Sequence of chain 1.D:
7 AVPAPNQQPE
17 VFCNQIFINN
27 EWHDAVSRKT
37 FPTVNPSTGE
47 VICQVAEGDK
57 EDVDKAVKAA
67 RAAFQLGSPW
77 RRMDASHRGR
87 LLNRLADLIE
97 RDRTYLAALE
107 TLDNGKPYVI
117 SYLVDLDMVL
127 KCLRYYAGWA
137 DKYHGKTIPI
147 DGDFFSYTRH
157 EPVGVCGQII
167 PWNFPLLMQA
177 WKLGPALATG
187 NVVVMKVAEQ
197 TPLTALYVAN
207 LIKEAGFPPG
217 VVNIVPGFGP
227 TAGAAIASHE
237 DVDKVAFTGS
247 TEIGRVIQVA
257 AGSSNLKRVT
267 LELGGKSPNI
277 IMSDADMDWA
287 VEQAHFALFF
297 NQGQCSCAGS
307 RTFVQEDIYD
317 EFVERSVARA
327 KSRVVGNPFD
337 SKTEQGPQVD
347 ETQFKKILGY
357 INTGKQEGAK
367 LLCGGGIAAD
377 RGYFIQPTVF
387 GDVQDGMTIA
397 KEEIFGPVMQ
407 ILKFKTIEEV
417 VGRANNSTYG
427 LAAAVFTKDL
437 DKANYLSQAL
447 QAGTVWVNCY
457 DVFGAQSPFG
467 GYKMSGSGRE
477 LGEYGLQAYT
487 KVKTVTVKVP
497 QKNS

This small molecule binds to this protein.
Small molecule (SMILES): O=C(NCc1ccc2c(c1)OCO2)c1c(Cl)cccc1Cl

Binding-site contacts:
Ligand atom C14 contacts residue ASP457 of chain 1.D at 3.5 Å.
Ligand atom C20 contacts residue LEU173 of chain 1.D at 3.8 Å (hydrophobic).
Ligand atom C15 contacts residue PHE296 of chain 1.D at 3.9 Å (hydrophobic).
Ligand atom N8 contacts residue ASP457 of chain 1.D at 2.9 Å (salt-bridge).
Ligand atom C2 contacts residue ASP457 of chain 1.D at 3.8 Å.
Ligand atom C18 contacts residue PHE459 of chain 1.D at 3.8 Å (hydrophobic).
Ligand atom C6 contacts residue ASP457 of chain 1.D at 3.7 Å.
Ligand atom CL10 contacts residue PHE292 of chain 1.D at 3.7 Å.
Ligand atom C12 contacts residue ASP457 of chain 1.D at 4.0 Å.
Ligand atom C20 contacts residue PHE170 of chain 1.D at 3.9 Å (hydrophobic).
Ligand atom C1 contacts residue ASP457 of chain 1.D at 3.4 Å.
Ligand atom C12 contacts residue PHE292 of chain 1.D at 3.8 Å (hydrophobic).
Ligand atom C17 contacts residue PHE459 of chain 1.D at 3.6 Å (hydrophobic).
Ligand atom C7 contacts residue PHE292 of chain 1.D at 4.0 Å (hydrophobic).
Ligand atom C18 contacts residue MET124 of chain 1.D at 3.7 Å (hydrophobic).
Ligand atom C5 contacts residue PHE459 of chain 1.D at 3.5 Å (hydrophobic).
Ligand atom O9 contacts residue PHE292 of chain 1.D at 4.0 Å.
Ligand atom C20 contacts residue TRP177 of chain 1.D at 3.8 Å (hydrophobic).
Ligand atom C13 contacts residue PHE296 of chain 1.D at 3.4 Å (hydrophobic).
Ligand atom O19 contacts residue MET124 of chain 1.D at 3.6 Å.
Ligand atom C15 contacts residue ASP457 of chain 1.D at 3.8 Å.
Ligand atom C15 contacts residue CYS301 of chain 1.D at 4.0 Å (hydrophobic).
Ligand atom O19 contacts residue PHE459 of chain 1.D at 4.0 Å.
Ligand atom CL11 contacts residue MET124 of chain 1.D at 3.2 Å.
Ligand atom C4 contacts residue VAL458 of chain 1.D at 3.8 Å (hydrophobic).
Ligand atom C7 contacts residue ASP457 of chain 1.D at 3.6 Å.
Ligand atom O21 contacts residue PHE459 of chain 1.D at 3.7 Å.
Ligand atom CL11 contacts residue PHE459 of chain 1.D at 3.9 Å.
Ligand atom C15 contacts residue PHE459 of chain 1.D at 3.4 Å (hydrophobic).
Ligand atom C16 contacts residue PHE459 of chain 1.D at 3.3 Å (hydrophobic).
Ligand atom C15 contacts residue PHE170 of chain 1.D at 4.0 Å (hydrophobic).
Ligand atom O19 contacts residue LEU173 of chain 1.D at 3.3 Å.
Ligand atom C16 contacts residue PHE170 of chain 1.D at 3.7 Å (hydrophobic).
Ligand atom C14 contacts residue PHE296 of chain 1.D at 3.3 Å (hydrophobic).
Ligand atom O21 contacts residue EDO1 of chain 1.CA at 3.5 Å.
Ligand atom C12 contacts residue PHE296 of chain 1.D at 3.5 Å (hydrophobic).
Ligand atom C14 contacts residue PHE459 of chain 1.D at 3.8 Å (hydrophobic).
Ligand atom C6 contacts residue PHE459 of chain 1.D at 4.0 Å (hydrophobic).
Ligand atom O21 contacts residue PHE170 of chain 1.D at 3.7 Å.
Ligand atom N8 contacts residue PHE292 of chain 1.D at 3.9 Å.

Sequence of chain 1.C:
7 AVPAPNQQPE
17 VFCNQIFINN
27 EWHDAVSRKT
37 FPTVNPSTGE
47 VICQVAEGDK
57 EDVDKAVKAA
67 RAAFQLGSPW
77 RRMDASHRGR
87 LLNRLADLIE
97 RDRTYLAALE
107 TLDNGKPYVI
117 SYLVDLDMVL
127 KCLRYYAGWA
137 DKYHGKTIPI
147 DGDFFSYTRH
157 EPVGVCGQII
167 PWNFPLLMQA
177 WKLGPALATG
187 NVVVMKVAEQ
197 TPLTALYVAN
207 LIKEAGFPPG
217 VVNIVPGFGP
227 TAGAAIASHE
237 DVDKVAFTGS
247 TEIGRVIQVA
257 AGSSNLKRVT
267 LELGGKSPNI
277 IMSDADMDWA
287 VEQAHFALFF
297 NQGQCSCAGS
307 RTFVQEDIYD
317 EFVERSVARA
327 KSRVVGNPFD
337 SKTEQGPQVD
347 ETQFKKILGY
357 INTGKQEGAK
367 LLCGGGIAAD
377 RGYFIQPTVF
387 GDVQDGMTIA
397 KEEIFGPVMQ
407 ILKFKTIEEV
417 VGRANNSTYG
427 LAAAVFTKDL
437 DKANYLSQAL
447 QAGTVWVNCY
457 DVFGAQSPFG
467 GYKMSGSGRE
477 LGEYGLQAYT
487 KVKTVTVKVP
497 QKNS